The protein below binds the small molecule below.
Small molecule (SMILES): CNC(=O)c1ccc(OC)cc1

Sequence of chain 1.B:
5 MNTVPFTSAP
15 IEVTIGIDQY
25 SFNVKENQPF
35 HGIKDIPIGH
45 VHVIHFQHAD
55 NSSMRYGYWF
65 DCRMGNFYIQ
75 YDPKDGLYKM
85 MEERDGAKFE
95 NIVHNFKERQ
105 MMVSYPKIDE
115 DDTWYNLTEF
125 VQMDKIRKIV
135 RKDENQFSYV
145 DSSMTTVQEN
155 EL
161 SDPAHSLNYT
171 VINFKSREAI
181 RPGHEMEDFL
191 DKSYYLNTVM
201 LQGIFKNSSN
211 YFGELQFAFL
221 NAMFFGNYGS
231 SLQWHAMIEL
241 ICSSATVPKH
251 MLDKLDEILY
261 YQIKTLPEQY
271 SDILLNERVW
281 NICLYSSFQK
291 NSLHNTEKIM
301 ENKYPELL

Binding-site contacts:
Ligand atom C3 contacts residue LYS129 of chain 1.B at 4.0 Å.
Ligand atom O1 contacts residue VAL125 of chain 1.B at 4.0 Å.
Ligand atom N contacts residue LYS132 of chain 1.B at 3.5 Å.
Ligand atom C4 contacts residue GLY213 of chain 1.B at 4.1 Å.
Ligand atom O1 contacts residue GLY213 of chain 1.B at 3.7 Å.
Ligand atom C1 contacts residue ASN210 of chain 1.B at 4.1 Å.
Ligand atom C contacts residue LYS132 of chain 1.B at 2.7 Å.
Ligand atom O contacts residue ASN210 of chain 1.B at 3.2 Å.
Ligand atom C6 contacts residue PHE124 of chain 1.B at 4.1 Å (hydrophobic).
Ligand atom C7 contacts residue ASN210 of chain 1.B at 3.2 Å.
Ligand atom C8 contacts residue ILE130 of chain 1.B at 3.6 Å (hydrophobic).
Ligand atom C2 contacts residue ASN210 of chain 1.B at 3.8 Å.
Ligand atom C6 contacts residue LYS129 of chain 1.B at 3.4 Å.
Ligand atom C4 contacts residue LYS129 of chain 1.B at 3.6 Å.
Ligand atom C3 contacts residue GLU214 of chain 1.B at 3.9 Å.
Ligand atom C8 contacts residue PHE217 of chain 1.B at 3.7 Å (hydrophobic).
Ligand atom O1 contacts residue GLN126 of chain 1.B at 3.5 Å (h-bond).
Ligand atom C4 contacts residue ILE133 of chain 1.B at 3.7 Å (hydrophobic).
Ligand atom O1 contacts residue LYS129 of chain 1.B at 3.6 Å.
Ligand atom C6 contacts residue GLU214 of chain 1.B at 4.2 Å.
Ligand atom C6 contacts residue ASN210 of chain 1.B at 3.7 Å.
Ligand atom O contacts residue PHE205 of chain 1.B at 3.7 Å.
Ligand atom O1 contacts residue PHE124 of chain 1.B at 4.2 Å.
Ligand atom C5 contacts residue GLY213 of chain 1.B at 3.7 Å.
Ligand atom N contacts residue PHE205 of chain 1.B at 3.8 Å.
Ligand atom C1 contacts residue PHE205 of chain 1.B at 3.7 Å (hydrophobic).
Ligand atom C5 contacts residue GLU214 of chain 1.B at 3.8 Å.
Ligand atom C5 contacts residue LYS129 of chain 1.B at 3.3 Å.
Ligand atom C4 contacts residue GLU214 of chain 1.B at 3.8 Å.
Ligand atom C2 contacts residue LYS129 of chain 1.B at 4.1 Å.
Ligand atom C8 contacts residue GLY213 of chain 1.B at 3.8 Å.
Ligand atom C7 contacts residue LYS129 of chain 1.B at 3.8 Å.
Ligand atom C contacts residue GLU214 of chain 1.B at 3.2 Å.
Ligand atom C8 contacts residue ILE133 of chain 1.B at 3.9 Å (hydrophobic).
Ligand atom C8 contacts residue VAL125 of chain 1.B at 4.0 Å (hydrophobic).
Ligand atom N contacts residue GLU214 of chain 1.B at 4.0 Å.
Ligand atom O1 contacts residue GLU214 of chain 1.B at 4.1 Å.
Ligand atom C3 contacts residue ILE133 of chain 1.B at 4.2 Å (hydrophobic).
Ligand atom C contacts residue THR170 of chain 1.B at 4.0 Å.
Ligand atom C6 contacts residue GLY213 of chain 1.B at 4.0 Å.